A small-molecule ligand and the protein it binds are described below.
Small molecule (SMILES): Cc1c(Sc2ccc(C(F)(F)F)cc2)sc2nc(N)nc(N)c12

Sequence of chain 1.A:
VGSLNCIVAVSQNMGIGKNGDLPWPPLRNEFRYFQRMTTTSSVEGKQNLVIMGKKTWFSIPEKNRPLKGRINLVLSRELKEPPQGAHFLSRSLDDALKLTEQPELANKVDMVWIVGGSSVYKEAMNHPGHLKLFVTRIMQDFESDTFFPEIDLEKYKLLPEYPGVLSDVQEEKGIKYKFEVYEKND

Binding-site contacts:
Ligand atom C6 contacts residue PHE34 of chain 1.A at 3.4 Å (hydrophobic).
Ligand atom C2 contacts residue ALA9 of chain 1.A at 3.5 Å (hydrophobic).
Ligand atom NAB contacts residue ILE7 of chain 1.A at 3.7 Å.
Ligand atom NAB contacts residue ALA9 of chain 1.A at 3.5 Å (h-bond).
Ligand atom NAB contacts residue THR136 of chain 1.A at 3.5 Å (h-bond).
Ligand atom N1 contacts residue VAL8 of chain 1.A at 3.3 Å.
Ligand atom CAP contacts residue PHE31 of chain 1.A at 3.7 Å (hydrophobic).
Ligand atom N3 contacts residue ALA9 of chain 1.A at 3.8 Å.
Ligand atom C4 contacts residue GLU30 of chain 1.A at 3.6 Å.
Ligand atom NAB contacts residue VAL8 of chain 1.A at 3.3 Å.
Ligand atom C6 contacts residue NDP1 of chain 1.B at 3.1 Å.
Ligand atom NAC contacts residue PHE34 of chain 1.A at 3.5 Å.
Ligand atom N1 contacts residue ALA9 of chain 1.A at 3.6 Å (h-bond).
Ligand atom C5 contacts residue PHE34 of chain 1.A at 3.6 Å (hydrophobic).
Ligand atom C2 contacts residue VAL8 of chain 1.A at 3.5 Å (hydrophobic).
Ligand atom CAR contacts residue NDP1 of chain 1.B at 3.8 Å.
Ligand atom C5 contacts residue NDP1 of chain 1.B at 3.3 Å.
Ligand atom NAB contacts residue GLU30 of chain 1.A at 2.8 Å (salt-bridge).
Ligand atom C2 contacts residue GLU30 of chain 1.A at 3.6 Å.
Ligand atom SAN contacts residue PHE31 of chain 1.A at 3.4 Å.
Ligand atom NAC contacts residue VAL115 of chain 1.A at 3.2 Å (h-bond).
Ligand atom FAF contacts residue LEU67 of chain 1.A at 3.6 Å.
Ligand atom C4 contacts residue NDP1 of chain 1.B at 3.8 Å.
Ligand atom CAA contacts residue NDP1 of chain 1.B at 3.2 Å.
Ligand atom N1 contacts residue ILE7 of chain 1.A at 3.5 Å (h-bond).
Ligand atom FAD contacts residue ASN64 of chain 1.A at 3.3 Å.
Ligand atom NAC contacts residue TYR121 of chain 1.A at 3.5 Å (h-bond).
Ligand atom FAF contacts residue ASN64 of chain 1.A at 2.9 Å.
Ligand atom C2 contacts residue PHE34 of chain 1.A at 3.8 Å (hydrophobic).
Ligand atom FAF contacts residue ILE60 of chain 1.A at 3.5 Å.
Ligand atom CAA contacts residue VAL115 of chain 1.A at 3.3 Å (hydrophobic).
Ligand atom N1 contacts residue NDP1 of chain 1.B at 3.5 Å (h-bond).
Ligand atom CAJ contacts residue PHE31 of chain 1.A at 3.8 Å (hydrophobic).
Ligand atom N3 contacts residue GLU30 of chain 1.A at 2.8 Å (salt-bridge).
Ligand atom C6 contacts residue ILE7 of chain 1.A at 3.6 Å (hydrophobic).
Ligand atom NAC contacts residue ILE7 of chain 1.A at 2.9 Å (h-bond).
Ligand atom CAH contacts residue PHE31 of chain 1.A at 3.5 Å (hydrophobic).
Ligand atom N1 contacts residue PHE34 of chain 1.A at 3.5 Å.
Ligand atom CAJ contacts residue PRO61 of chain 1.A at 3.7 Å (hydrophobic).
Ligand atom NAC contacts residue NDP1 of chain 1.B at 3.5 Å (h-bond).